This small molecule binds to this protein.
Small molecule (SMILES): Cc1cc2c3c(c1C)C(C)(C)CC3=Nc1c(nc(O)[nH]c1=O)N2C[C@H](O)[C@H](O)[C@H](O)COP(=O)(O)O

Binding-site contacts:
Ligand atom C2 contacts residue BYN1 of chain 2.F at 2.7 Å.
Ligand atom O6 contacts residue BYN1 of chain 2.F at 0.6 Å (h-bond).
Ligand atom C9 contacts residue BYN1 of chain 2.F at 0.3 Å.
Ligand atom O5 contacts residue BYN1 of chain 2.F at 1.6 Å.
Ligand atom C19 contacts residue BYN1 of chain 2.F at 1.2 Å.
Ligand atom O4 contacts residue BYN1 of chain 2.F at 1.9 Å (h-bond).
Ligand atom C4 contacts residue BYN1 of chain 2.F at 0.4 Å.
Ligand atom N2 contacts residue BYN1 of chain 2.F at 1.4 Å.
Ligand atom O4 contacts residue SER223 of chain 2.A at 2.2 Å (h-bond).
Ligand atom O2 contacts residue BYN1 of chain 2.F at 2.5 Å (h-bond).
Ligand atom C21 contacts residue BYN1 of chain 2.F at 0.6 Å.
Ligand atom C16 contacts residue BYN1 of chain 2.F at 0.5 Å.
Ligand atom C10 contacts residue BYN1 of chain 2.F at 0.1 Å.
Ligand atom O9 contacts residue LYS391 of chain 2.A at 2.5 Å (salt-bridge).
Ligand atom O6 contacts residue K1 of chain 2.C at 2.5 Å.
Ligand atom C12 contacts residue BYN1 of chain 2.F at 0.2 Å.
Ligand atom O7 contacts residue MN1 of chain 2.B at 2.2 Å.
Ligand atom N3 contacts residue BYN1 of chain 2.F at 1.1 Å.
Ligand atom O9 contacts residue BYN1 of chain 2.F at 0.2 Å (h-bond).
Ligand atom C20 contacts residue BYN1 of chain 2.F at 1.4 Å.
Ligand atom C8 contacts residue BYN1 of chain 2.F at 0.1 Å.
Ligand atom C14 contacts residue BYN1 of chain 2.F at 0.3 Å.
Ligand atom O8 contacts residue BYN1 of chain 2.F at 0.3 Å (h-bond).
Ligand atom C5 contacts residue BYN1 of chain 2.F at 1.0 Å.
Ligand atom C15 contacts residue BYN1 of chain 2.F at 0.5 Å.
Ligand atom C3 contacts residue BYN1 of chain 2.F at 1.8 Å.
Ligand atom C7 contacts residue BYN1 of chain 2.F at 0.8 Å.
Ligand atom C18 contacts residue BYN1 of chain 2.F at 0.9 Å.
Ligand atom C6 contacts residue BYN1 of chain 2.F at 0.7 Å.
Ligand atom O5 contacts residue GLN190 of chain 2.A at 2.7 Å (h-bond).
Ligand atom C22 contacts residue BYN1 of chain 2.F at 0.7 Å.
Ligand atom N4 contacts residue BYN1 of chain 2.F at 0.8 Å (h-bond).
Ligand atom C11 contacts residue BYN1 of chain 2.F at 0.2 Å.
Ligand atom P1 contacts residue BYN1 of chain 2.F at 0.1 Å.
Ligand atom O7 contacts residue BYN1 of chain 2.F at 0.1 Å (h-bond).
Ligand atom C19 contacts residue ILE171 of chain 2.A at 2.6 Å (hydrophobic).
Ligand atom O3 contacts residue ILE171 of chain 2.A at 1.3 Å (h-bond).
Ligand atom O3 contacts residue BYN1 of chain 2.F at 2.2 Å (h-bond).
Ligand atom C17 contacts residue BYN1 of chain 2.F at 1.0 Å.
Ligand atom C13 contacts residue BYN1 of chain 2.F at 0.3 Å.

Sequence of chain 2.A:
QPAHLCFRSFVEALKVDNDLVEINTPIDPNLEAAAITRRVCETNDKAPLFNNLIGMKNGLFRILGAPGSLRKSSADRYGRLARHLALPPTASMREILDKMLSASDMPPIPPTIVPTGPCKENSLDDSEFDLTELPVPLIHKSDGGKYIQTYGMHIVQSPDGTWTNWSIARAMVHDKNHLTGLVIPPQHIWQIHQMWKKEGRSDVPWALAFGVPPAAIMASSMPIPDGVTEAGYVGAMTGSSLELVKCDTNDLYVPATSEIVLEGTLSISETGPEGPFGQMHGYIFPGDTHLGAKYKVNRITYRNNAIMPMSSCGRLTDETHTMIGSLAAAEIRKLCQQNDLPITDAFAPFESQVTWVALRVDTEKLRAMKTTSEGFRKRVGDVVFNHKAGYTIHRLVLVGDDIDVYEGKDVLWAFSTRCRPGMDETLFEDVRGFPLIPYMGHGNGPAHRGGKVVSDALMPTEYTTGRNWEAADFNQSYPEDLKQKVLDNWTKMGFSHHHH